Sequence of chain 1.A:
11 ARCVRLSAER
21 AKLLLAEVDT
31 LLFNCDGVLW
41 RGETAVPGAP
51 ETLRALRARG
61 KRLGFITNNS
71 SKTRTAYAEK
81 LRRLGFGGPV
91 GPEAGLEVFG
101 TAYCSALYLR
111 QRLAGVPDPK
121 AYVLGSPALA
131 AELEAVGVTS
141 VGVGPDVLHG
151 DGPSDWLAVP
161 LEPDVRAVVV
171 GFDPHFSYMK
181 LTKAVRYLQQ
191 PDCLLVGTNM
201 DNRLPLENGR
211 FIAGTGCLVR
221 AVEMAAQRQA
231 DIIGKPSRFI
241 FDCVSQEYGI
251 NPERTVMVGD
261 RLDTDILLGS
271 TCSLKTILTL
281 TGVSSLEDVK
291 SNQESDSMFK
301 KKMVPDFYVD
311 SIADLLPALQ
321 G

Sequence of chain 1.B:
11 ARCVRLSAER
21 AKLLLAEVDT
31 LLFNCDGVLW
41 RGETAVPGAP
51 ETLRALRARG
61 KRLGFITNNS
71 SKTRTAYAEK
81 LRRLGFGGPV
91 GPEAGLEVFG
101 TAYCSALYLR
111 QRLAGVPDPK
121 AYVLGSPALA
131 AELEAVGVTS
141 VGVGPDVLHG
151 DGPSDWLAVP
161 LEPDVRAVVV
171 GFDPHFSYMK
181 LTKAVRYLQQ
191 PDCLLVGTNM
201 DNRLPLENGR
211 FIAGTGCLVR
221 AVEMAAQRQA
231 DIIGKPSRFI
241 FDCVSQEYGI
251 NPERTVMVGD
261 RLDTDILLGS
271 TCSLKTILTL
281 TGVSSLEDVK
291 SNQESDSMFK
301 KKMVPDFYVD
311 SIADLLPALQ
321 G

A small-molecule ligand and the protein it binds are described below.
Small molecule (SMILES): O=C(Nc1ccccc1C(=O)O)c1ccc(Oc2ccc(C(=O)Nc3ccccc3C(=O)O)cc2)cc1

Binding-site contacts:
Ligand atom C9 contacts residue SER71 of chain 1.A at 3.7 Å.
Ligand atom C7 contacts residue LEU204 of chain 1.A at 3.7 Å (hydrophobic).
Ligand atom C5 contacts residue ASP36 of chain 1.A at 3.8 Å.
Ligand atom C14 contacts residue PHE172 of chain 1.A at 3.8 Å (hydrophobic).
Ligand atom C27 contacts residue LEU204 of chain 1.A at 3.8 Å (hydrophobic).
Ligand atom C3 contacts residue ASN68 of chain 1.A at 3.9 Å.
Ligand atom C26 contacts residue PHE172 of chain 1.A at 3.8 Å (hydrophobic).
Ligand atom O4 contacts residue PRO174 of chain 1.A at 3.2 Å.
Ligand atom C7 contacts residue ASN69 of chain 1.A at 3.5 Å.
Ligand atom C8 contacts residue ASN69 of chain 1.A at 3.5 Å.
Ligand atom C6 contacts residue ASN69 of chain 1.A at 3.8 Å.
Ligand atom N1 contacts residue PRO127 of chain 1.A at 3.8 Å.
Ligand atom C13 contacts residue SER71 of chain 1.A at 3.5 Å.
Ligand atom O4 contacts residue SER126 of chain 1.A at 3.3 Å.
Ligand atom C25 contacts residue TRP156 of chain 1.B at 3.6 Å (hydrophobic).
Ligand atom C10 contacts residue SER71 of chain 1.A at 3.6 Å.
Ligand atom C20 contacts residue HIS175 of chain 1.A at 3.8 Å.
Ligand atom C9 contacts residue ASN69 of chain 1.A at 3.4 Å.
Ligand atom C15 contacts residue PRO174 of chain 1.A at 3.8 Å (hydrophobic).
Ligand atom C2 contacts residue ASN199 of chain 1.A at 3.7 Å.
Ligand atom O3 contacts residue PRO153 of chain 1.B at 3.8 Å.
Ligand atom O1 contacts residue LEU204 of chain 1.A at 3.8 Å.
Ligand atom C contacts residue THR215 of chain 1.A at 3.7 Å.
Ligand atom O2 contacts residue LEU204 of chain 1.A at 3.7 Å.
Ligand atom C13 contacts residue PHE172 of chain 1.A at 3.6 Å (hydrophobic).
Ligand atom O contacts residue THR215 of chain 1.A at 2.9 Å (h-bond).
Ligand atom C18 contacts residue HIS175 of chain 1.A at 3.8 Å.
Ligand atom O4 contacts residue PRO127 of chain 1.A at 3.7 Å.
Ligand atom C19 contacts residue HIS175 of chain 1.A at 3.7 Å.
Ligand atom C contacts residue ASN199 of chain 1.A at 3.8 Å.
Ligand atom O1 contacts residue PHE172 of chain 1.A at 3.5 Å.
Ligand atom N contacts residue ASN69 of chain 1.A at 3.2 Å (h-bond).
Ligand atom O1 contacts residue THR215 of chain 1.A at 3.7 Å.
Ligand atom O contacts residue ASN199 of chain 1.A at 2.8 Å (h-bond).
Ligand atom C14 contacts residue SER71 of chain 1.A at 3.8 Å.
Ligand atom O1 contacts residue ASN69 of chain 1.A at 3.8 Å.
Ligand atom C20 contacts residue GOL1 of chain 1.E at 3.4 Å.
Ligand atom C16 contacts residue PRO174 of chain 1.A at 3.5 Å (hydrophobic).
Ligand atom C18 contacts residue PRO127 of chain 1.A at 3.5 Å (hydrophobic).
Ligand atom C17 contacts residue PRO127 of chain 1.A at 3.6 Å (hydrophobic).